A protein and the small-molecule ligand that binds it are described below.
Small molecule (SMILES): Nc1nc2c(c(=O)[nH]1)N[C@H]1C(=O)[C@H]3O[P](=O)(O)OC[C@H]3O[C@H]1N2

Binding-site contacts:
Ligand atom O10 contacts residue LYS123 of chain 1.E at 3.4 Å (salt-bridge).
Ligand atom C4B contacts residue HIS34 of chain 1.E at 3.8 Å.
Ligand atom C2' contacts residue LEU47 of chain 1.E at 3.9 Å (hydrophobic).
Ligand atom O10 contacts residue GLY76 of chain 1.F at 3.7 Å.
Ligand atom O3 contacts residue LYS116 of chain 1.E at 3.5 Å.
Ligand atom C4' contacts residue LYS123 of chain 1.E at 3.4 Å.
Ligand atom O9' contacts residue HIS34 of chain 1.E at 3.8 Å.
Ligand atom O4 contacts residue ARG36 of chain 1.E at 3.4 Å (salt-bridge).
Ligand atom C6' contacts residue GLY77 of chain 1.F at 3.5 Å.
Ligand atom O1 contacts residue ARG101 of chain 1.C at 3.8 Å.
Ligand atom O9' contacts residue GLY26 of chain 1.C at 3.1 Å (h-bond).
Ligand atom N8' contacts residue ARG36 of chain 1.E at 3.8 Å.
Ligand atom C7' contacts residue GLY77 of chain 1.F at 3.2 Å.
Ligand atom C6' contacts residue LYS123 of chain 1.E at 3.4 Å.
Ligand atom C7 contacts residue GLY26 of chain 1.C at 3.8 Å.
Ligand atom O10 contacts residue GLY77 of chain 1.F at 2.7 Å.
Ligand atom N2' contacts residue GLU125 of chain 1.E at 3.4 Å (salt-bridge).
Ligand atom N1' contacts residue ARG36 of chain 1.E at 3.0 Å (salt-bridge).
Ligand atom P contacts residue ARG36 of chain 1.E at 3.8 Å.
Ligand atom N2' contacts residue ARG36 of chain 1.E at 2.6 Å (salt-bridge).
Ligand atom N5' contacts residue LYS123 of chain 1.E at 2.7 Å (salt-bridge).
Ligand atom O10 contacts residue LYS116 of chain 1.E at 3.0 Å (salt-bridge).
Ligand atom C4A contacts residue LYS123 of chain 1.E at 3.3 Å.
Ligand atom O4 contacts residue HIS100 of chain 1.C at 3.4 Å (h-bond).
Ligand atom P contacts residue ARG101 of chain 1.C at 3.8 Å.
Ligand atom C7' contacts residue LYS123 of chain 1.E at 3.8 Å.
Ligand atom N2' contacts residue THR44 of chain 1.E at 3.4 Å (h-bond).
Ligand atom C2' contacts residue GLU125 of chain 1.E at 3.7 Å.
Ligand atom C10 contacts residue GLY26 of chain 1.C at 3.1 Å.
Ligand atom C9' contacts residue GLY26 of chain 1.C at 3.1 Å.
Ligand atom O9' contacts residue ARG36 of chain 1.E at 3.3 Å (salt-bridge).
Ligand atom C10 contacts residue ALA27 of chain 1.C at 3.8 Å (hydrophobic).
Ligand atom C2' contacts residue ARG36 of chain 1.E at 3.6 Å.
Ligand atom O4' contacts residue LYS123 of chain 1.E at 2.8 Å (salt-bridge).
Ligand atom N3' contacts residue GLU125 of chain 1.E at 3.1 Å (salt-bridge).
Ligand atom N8' contacts residue HIS34 of chain 1.E at 2.7 Å (h-bond).
Ligand atom O2 contacts residue ARG101 of chain 1.C at 2.8 Å (salt-bridge).
Ligand atom O1 contacts residue ARG36 of chain 1.E at 3.0 Å (salt-bridge).
Ligand atom C7 contacts residue HIS34 of chain 1.E at 3.3 Å.
Ligand atom C4B contacts residue ARG36 of chain 1.E at 3.8 Å.

Sequence of chain 1.F:
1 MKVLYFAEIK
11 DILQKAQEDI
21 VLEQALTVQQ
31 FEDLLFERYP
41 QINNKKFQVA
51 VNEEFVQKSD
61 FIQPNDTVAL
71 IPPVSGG

Sequence of chain 1.E:
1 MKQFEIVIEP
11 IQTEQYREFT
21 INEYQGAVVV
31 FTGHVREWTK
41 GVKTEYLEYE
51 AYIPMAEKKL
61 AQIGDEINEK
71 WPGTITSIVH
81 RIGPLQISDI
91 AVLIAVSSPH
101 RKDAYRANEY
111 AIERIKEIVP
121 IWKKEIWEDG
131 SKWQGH

Sequence of chain 1.C:
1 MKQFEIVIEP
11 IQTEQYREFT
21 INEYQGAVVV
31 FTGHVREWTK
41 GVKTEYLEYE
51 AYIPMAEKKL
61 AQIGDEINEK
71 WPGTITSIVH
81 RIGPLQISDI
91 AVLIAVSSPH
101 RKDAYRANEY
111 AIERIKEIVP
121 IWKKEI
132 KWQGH